A small-molecule ligand and the protein it binds are described below.
Small molecule (SMILES): O=Cc1cccc2c(I)n[nH]c12

Binding-site contacts:
Ligand atom C06 contacts residue HIS164 of chain 2.A at 4.4 Å.
Ligand atom C03 contacts residue CYS145 of chain 2.A at 2.8 Å (hydrophobic).
Ligand atom C04 contacts residue PRO39 of chain 2.A at 4.4 Å (hydrophobic).
Ligand atom C05 contacts residue MET165 of chain 2.A at 3.8 Å (hydrophobic).
Ligand atom C04 contacts residue HIS41 of chain 2.A at 3.5 Å.
Ligand atom C03 contacts residue HIS41 of chain 2.A at 3.8 Å.
Ligand atom C01 contacts residue HIS41 of chain 2.A at 4.4 Å.
Ligand atom C03 contacts residue HIS164 of chain 2.A at 3.1 Å.
Ligand atom C05 contacts residue ASP187 of chain 2.A at 3.9 Å.
Ligand atom I12 contacts residue HIS41 of chain 2.A at 3.6 Å.
Ligand atom C07 contacts residue HIS164 of chain 2.A at 4.2 Å.
Ligand atom C03 contacts residue GOL1 of chain 2.C at 3.8 Å.
Ligand atom I12 contacts residue ARG188 of chain 2.A at 4.0 Å.
Ligand atom O02 contacts residue CYS145 of chain 2.A at 2.6 Å (h-bond).
Ligand atom C04 contacts residue HIS164 of chain 2.A at 3.2 Å.
Ligand atom C08 contacts residue HIS164 of chain 2.A at 3.6 Å.
Ligand atom N10 contacts residue GOL1 of chain 2.C at 4.4 Å.
Ligand atom C06 contacts residue HIS41 of chain 2.A at 3.4 Å.
Ligand atom N09 contacts residue HIS164 of chain 2.A at 4.3 Å.
Ligand atom C01 contacts residue HIS164 of chain 2.A at 3.2 Å.
Ligand atom I12 contacts residue GLN189 of chain 2.A at 3.9 Å.
Ligand atom N10 contacts residue HIS41 of chain 2.A at 3.4 Å.
Ligand atom C07 contacts residue MET165 of chain 2.A at 3.8 Å (hydrophobic).
Ligand atom C01 contacts residue GOL1 of chain 2.C at 3.4 Å.
Ligand atom C07 contacts residue HIS41 of chain 2.A at 3.5 Å.
Ligand atom C08 contacts residue CYS145 of chain 2.A at 4.0 Å (hydrophobic).
Ligand atom C06 contacts residue ASP187 of chain 2.A at 4.1 Å.
Ligand atom C05 contacts residue HIS41 of chain 2.A at 3.4 Å.
Ligand atom N09 contacts residue GOL1 of chain 2.C at 3.5 Å (h-bond).
Ligand atom C05 contacts residue HIS164 of chain 2.A at 3.8 Å.
Ligand atom C04 contacts residue CYS145 of chain 2.A at 3.1 Å (hydrophobic).
Ligand atom O02 contacts residue HIS164 of chain 2.A at 3.7 Å.
Ligand atom C08 contacts residue HIS41 of chain 2.A at 3.4 Å.
Ligand atom C06 contacts residue MET165 of chain 2.A at 3.3 Å (hydrophobic).
Ligand atom O02 contacts residue GOL1 of chain 2.C at 2.8 Å (h-bond).
Ligand atom C11 contacts residue HIS41 of chain 2.A at 3.3 Å.
Ligand atom C08 contacts residue GOL1 of chain 2.C at 3.8 Å.
Ligand atom N09 contacts residue HIS41 of chain 2.A at 3.7 Å.
Ligand atom C11 contacts residue MET165 of chain 2.A at 4.3 Å (hydrophobic).
Ligand atom C01 contacts residue CYS145 of chain 2.A at 1.8 Å (hydrophobic).

Sequence of chain 2.A:
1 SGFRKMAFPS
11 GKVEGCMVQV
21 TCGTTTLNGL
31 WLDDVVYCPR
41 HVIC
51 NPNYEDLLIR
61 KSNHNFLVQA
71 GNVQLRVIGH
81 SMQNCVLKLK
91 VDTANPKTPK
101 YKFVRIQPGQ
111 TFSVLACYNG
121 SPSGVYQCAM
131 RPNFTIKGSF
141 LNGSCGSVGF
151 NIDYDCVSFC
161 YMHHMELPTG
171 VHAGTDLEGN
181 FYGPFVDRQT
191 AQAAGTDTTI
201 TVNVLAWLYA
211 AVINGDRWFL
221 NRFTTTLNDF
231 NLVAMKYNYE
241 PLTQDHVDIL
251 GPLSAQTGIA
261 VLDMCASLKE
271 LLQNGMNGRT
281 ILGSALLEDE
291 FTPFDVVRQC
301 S